Sequence of chain 3.A:
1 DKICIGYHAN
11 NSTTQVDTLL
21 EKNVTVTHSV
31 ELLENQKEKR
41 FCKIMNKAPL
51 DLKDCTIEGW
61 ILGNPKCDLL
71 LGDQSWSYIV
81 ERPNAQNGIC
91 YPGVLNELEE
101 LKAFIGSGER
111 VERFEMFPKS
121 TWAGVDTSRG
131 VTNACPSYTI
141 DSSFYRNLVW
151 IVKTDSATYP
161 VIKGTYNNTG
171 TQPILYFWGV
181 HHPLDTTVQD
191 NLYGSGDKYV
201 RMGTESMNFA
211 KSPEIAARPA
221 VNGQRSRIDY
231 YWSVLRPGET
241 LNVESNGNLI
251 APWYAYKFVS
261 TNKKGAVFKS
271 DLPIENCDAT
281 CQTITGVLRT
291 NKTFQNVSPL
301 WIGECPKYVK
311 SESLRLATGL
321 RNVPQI

A protein and the small-molecule ligand that binds it are described below.
Small molecule (SMILES): CC(=O)N[C@@H]1[C@@H](O)[C@H](O)[C@@H](CO)O[C@H]1O

Binding-site contacts:
Ligand atom C7 contacts residue ASN291 of chain 3.A at 3.5 Å.
Ligand atom N2 contacts residue ASN291 of chain 3.A at 2.9 Å (h-bond).
Ligand atom C4 contacts residue ASN291 of chain 3.A at 4.2 Å.
Ligand atom C1 contacts residue ASN291 of chain 3.A at 1.5 Å.
Ligand atom O7 contacts residue ASN291 of chain 3.A at 3.8 Å.
Ligand atom O5 contacts residue ASN291 of chain 3.A at 2.4 Å (h-bond).
Ligand atom C5 contacts residue ASN291 of chain 3.A at 3.7 Å.
Ligand atom C3 contacts residue ASN291 of chain 3.A at 3.8 Å.
Ligand atom C2 contacts residue ASN291 of chain 3.A at 2.5 Å.